This small molecule binds to this protein.
Small molecule (SMILES): CC(=O)N[C@@H]1[C@@H](O)[C@H](O)[C@@H](CO)O[C@H]1O

Sequence of chain 1.A:
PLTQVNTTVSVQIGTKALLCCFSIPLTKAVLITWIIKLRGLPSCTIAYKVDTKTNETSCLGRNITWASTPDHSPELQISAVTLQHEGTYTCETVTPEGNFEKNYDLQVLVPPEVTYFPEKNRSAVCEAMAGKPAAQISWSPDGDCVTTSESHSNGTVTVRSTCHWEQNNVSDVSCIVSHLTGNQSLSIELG

Binding-site contacts:
Ligand atom O7 contacts residue LYS66 of chain 1.A at 3.1 Å (salt-bridge).
Ligand atom C7 contacts residue LYS66 of chain 1.A at 4.2 Å.
Ligand atom C5 contacts residue ASN68 of chain 1.A at 3.6 Å.
Ligand atom C3 contacts residue ASN68 of chain 1.A at 3.9 Å.
Ligand atom O6 contacts residue ASN68 of chain 1.A at 4.3 Å.
Ligand atom C7 contacts residue ASN68 of chain 1.A at 3.3 Å.
Ligand atom C1 contacts residue ASN68 of chain 1.A at 1.4 Å.
Ligand atom O5 contacts residue ASN68 of chain 1.A at 2.3 Å (h-bond).
Ligand atom C2 contacts residue ASN68 of chain 1.A at 2.6 Å.
Ligand atom O7 contacts residue THR67 of chain 1.A at 4.4 Å.
Ligand atom C8 contacts residue TRP79 of chain 1.A at 4.4 Å (hydrophobic).
Ligand atom O7 contacts residue ASN68 of chain 1.A at 3.0 Å (h-bond).
Ligand atom N2 contacts residue ASN68 of chain 1.A at 3.1 Å (h-bond).
Ligand atom C4 contacts residue ASN68 of chain 1.A at 4.3 Å.
Ligand atom O7 contacts residue TYR61 of chain 1.A at 4.4 Å.